A protein and the small-molecule ligand that binds it are described below.
Small molecule (SMILES): Cc1cc(C)cc(C(=O)N(C)[C@@H](Cc2ccc(-c3ccccc3)cc2)C(=O)N[C@H](Cc2c[nH]c3ccccc23)C(=O)O)c1

Sequence of chain 1.B:
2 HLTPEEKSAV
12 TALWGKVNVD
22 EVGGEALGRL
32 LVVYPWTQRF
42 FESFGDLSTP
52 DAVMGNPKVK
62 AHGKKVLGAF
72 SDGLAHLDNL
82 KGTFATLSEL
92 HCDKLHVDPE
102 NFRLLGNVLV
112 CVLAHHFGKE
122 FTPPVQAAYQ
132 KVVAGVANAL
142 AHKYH

Sequence of chain 1.D:
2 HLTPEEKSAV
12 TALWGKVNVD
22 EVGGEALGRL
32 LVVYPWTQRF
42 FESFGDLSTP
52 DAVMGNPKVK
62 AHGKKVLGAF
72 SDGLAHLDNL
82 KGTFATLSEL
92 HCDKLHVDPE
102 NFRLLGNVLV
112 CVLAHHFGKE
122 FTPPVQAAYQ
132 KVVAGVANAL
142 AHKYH

Binding-site contacts:
Ligand atom C9 contacts residue DG21 of chain 1.K at 1.7 Å.
Ligand atom C3 contacts residue DG21 of chain 1.K at 1.4 Å.
Ligand atom C4 contacts residue DG21 of chain 1.K at 0.8 Å.
Ligand atom C31 contacts residue DG21 of chain 1.J at 1.4 Å.
Ligand atom N10 contacts residue DG21 of chain 1.K at 2.0 Å (h-bond).
Ligand atom C27 contacts residue DG21 of chain 1.K at 1.1 Å.
Ligand atom C7 contacts residue DG21 of chain 1.K at 1.3 Å.
Ligand atom C2 contacts residue DG21 of chain 1.J at 0.8 Å.
Ligand atom C3 contacts residue DG21 of chain 1.J at 0.8 Å.
Ligand atom O42 contacts residue DG21 of chain 1.J at 1.6 Å (h-bond).
Ligand atom C6 contacts residue DG21 of chain 1.K at 0.9 Å.
Ligand atom O28 contacts residue DG21 of chain 1.K at 1.2 Å (h-bond).
Ligand atom C5 contacts residue DG21 of chain 1.K at 1.2 Å.
Ligand atom C6 contacts residue DG21 of chain 1.J at 0.5 Å.
Ligand atom O26 contacts residue DG21 of chain 1.K at 1.9 Å.
Ligand atom C11 contacts residue DG21 of chain 1.J at 1.6 Å.
Ligand atom O43 contacts residue DG21 of chain 1.J at 1.1 Å (h-bond).
Ligand atom C32 contacts residue DG21 of chain 1.J at 1.1 Å.
Ligand atom C32 contacts residue DG21 of chain 1.K at 1.9 Å.
Ligand atom O43 contacts residue DG21 of chain 1.K at 1.8 Å.
Ligand atom C5 contacts residue DG21 of chain 1.J at 1.1 Å.
Ligand atom C7 contacts residue DG21 of chain 1.J at 0.6 Å.
Ligand atom N29 contacts residue DG21 of chain 1.J at 1.9 Å (h-bond).
Ligand atom N10 contacts residue DG21 of chain 1.J at 2.1 Å (h-bond).
Ligand atom O42 contacts residue DG21 of chain 1.K at 1.1 Å.
Ligand atom C8 contacts residue DG21 of chain 1.J at 2.3 Å.
Ligand atom C4 contacts residue DG21 of chain 1.J at 2.0 Å.
Ligand atom C2 contacts residue DG21 of chain 1.K at 1.2 Å.
Ligand atom C33 contacts residue DG21 of chain 1.J at 2.4 Å.
Ligand atom C1 contacts residue DG21 of chain 1.K at 0.4 Å.
Ligand atom C8 contacts residue DG21 of chain 1.K at 2.0 Å.
Ligand atom C31 contacts residue DG21 of chain 1.K at 1.3 Å.
Ligand atom O26 contacts residue DG21 of chain 1.J at 2.3 Å (h-bond).
Ligand atom N29 contacts residue DG21 of chain 1.K at 1.0 Å.
Ligand atom C11 contacts residue DG21 of chain 1.K at 1.8 Å.
Ligand atom C9 contacts residue DG21 of chain 1.J at 1.7 Å.
Ligand atom C27 contacts residue DG21 of chain 1.J at 1.9 Å.
Ligand atom C30 contacts residue DG21 of chain 1.J at 1.6 Å.
Ligand atom C1 contacts residue DG21 of chain 1.J at 0.5 Å.
Ligand atom C30 contacts residue DG21 of chain 1.K at 1.1 Å.